This protein binds this small molecule.
Small molecule (SMILES): CC(=O)Nc1ccncc1NC(=O)[C@@H](C)c1cccc(Cl)c1

Binding-site contacts:
Ligand atom O1 contacts residue ASN142 of chain 1.A at 3.3 Å (h-bond).
Ligand atom C5 contacts residue LEU141 of chain 1.A at 3.6 Å (hydrophobic).
Ligand atom CL contacts residue HIS164 of chain 1.A at 3.7 Å.
Ligand atom N1 contacts residue GLU166 of chain 1.A at 3.7 Å.
Ligand atom O contacts residue MET165 of chain 1.A at 3.5 Å.
Ligand atom C4 contacts residue HIS163 of chain 1.A at 3.2 Å.
Ligand atom CL contacts residue HIS41 of chain 1.A at 3.4 Å.
Ligand atom C9 contacts residue ASN142 of chain 1.A at 3.8 Å.
Ligand atom C4 contacts residue GLU166 of chain 1.A at 3.7 Å.
Ligand atom C13 contacts residue MET165 of chain 1.A at 3.4 Å (hydrophobic).
Ligand atom C5 contacts residue PHE140 of chain 1.A at 3.2 Å (hydrophobic).
Ligand atom C4 contacts residue CYS145 of chain 1.A at 3.7 Å (hydrophobic).
Ligand atom C5 contacts residue HIS163 of chain 1.A at 3.7 Å.
Ligand atom N1 contacts residue SER144 of chain 1.A at 3.7 Å.
Ligand atom C4 contacts residue MET165 of chain 1.A at 4.0 Å (hydrophobic).
Ligand atom C14 contacts residue HIS164 of chain 1.A at 4.0 Å.
Ligand atom C8 contacts residue ASN142 of chain 1.A at 3.6 Å.
Ligand atom C13 contacts residue ASP187 of chain 1.A at 3.9 Å.
Ligand atom N1 contacts residue PHE140 of chain 1.A at 3.8 Å.
Ligand atom N1 contacts residue HIS163 of chain 1.A at 2.6 Å (h-bond).
Ligand atom N contacts residue CYS145 of chain 1.A at 3.8 Å.
Ligand atom C14 contacts residue MET165 of chain 1.A at 3.8 Å (hydrophobic).
Ligand atom C12 contacts residue ARG188 of chain 1.A at 3.6 Å.
Ligand atom CL contacts residue MET165 of chain 1.A at 3.8 Å.
Ligand atom C6 contacts residue PHE140 of chain 1.A at 3.7 Å (hydrophobic).
Ligand atom CL contacts residue ASP187 of chain 1.A at 3.2 Å.
Ligand atom C2 contacts residue GLU166 of chain 1.A at 4.0 Å.
Ligand atom O1 contacts residue LEU141 of chain 1.A at 3.9 Å.
Ligand atom C6 contacts residue GLU166 of chain 1.A at 3.8 Å.
Ligand atom C14 contacts residue MET49 of chain 1.A at 3.6 Å (hydrophobic).
Ligand atom C12 contacts residue MET49 of chain 1.A at 3.8 Å (hydrophobic).
Ligand atom C13 contacts residue MET49 of chain 1.A at 3.5 Å (hydrophobic).
Ligand atom C13 contacts residue ARG188 of chain 1.A at 3.5 Å.
Ligand atom C5 contacts residue SER144 of chain 1.A at 4.0 Å.
Ligand atom C6 contacts residue ASN142 of chain 1.A at 3.8 Å.
Ligand atom C12 contacts residue GLN189 of chain 1.A at 3.6 Å.
Ligand atom C15 contacts residue HIS164 of chain 1.A at 3.4 Å.
Ligand atom O contacts residue GLU166 of chain 1.A at 2.9 Å (salt-bridge).
Ligand atom C5 contacts residue GLU166 of chain 1.A at 3.6 Å.
Ligand atom C6 contacts residue LEU141 of chain 1.A at 3.5 Å (hydrophobic).

Sequence of chain 1.A:
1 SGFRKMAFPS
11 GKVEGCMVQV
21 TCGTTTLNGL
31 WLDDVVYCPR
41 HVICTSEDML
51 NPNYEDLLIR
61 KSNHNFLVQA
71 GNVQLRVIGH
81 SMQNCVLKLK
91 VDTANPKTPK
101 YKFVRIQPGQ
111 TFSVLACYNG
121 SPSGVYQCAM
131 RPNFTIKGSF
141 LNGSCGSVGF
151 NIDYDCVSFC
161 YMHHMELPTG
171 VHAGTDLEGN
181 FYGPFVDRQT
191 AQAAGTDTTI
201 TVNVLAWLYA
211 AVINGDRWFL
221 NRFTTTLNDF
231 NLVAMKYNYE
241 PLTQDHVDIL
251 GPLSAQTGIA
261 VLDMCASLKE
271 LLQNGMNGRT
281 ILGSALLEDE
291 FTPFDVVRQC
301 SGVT